Sequence of chain 2.C:
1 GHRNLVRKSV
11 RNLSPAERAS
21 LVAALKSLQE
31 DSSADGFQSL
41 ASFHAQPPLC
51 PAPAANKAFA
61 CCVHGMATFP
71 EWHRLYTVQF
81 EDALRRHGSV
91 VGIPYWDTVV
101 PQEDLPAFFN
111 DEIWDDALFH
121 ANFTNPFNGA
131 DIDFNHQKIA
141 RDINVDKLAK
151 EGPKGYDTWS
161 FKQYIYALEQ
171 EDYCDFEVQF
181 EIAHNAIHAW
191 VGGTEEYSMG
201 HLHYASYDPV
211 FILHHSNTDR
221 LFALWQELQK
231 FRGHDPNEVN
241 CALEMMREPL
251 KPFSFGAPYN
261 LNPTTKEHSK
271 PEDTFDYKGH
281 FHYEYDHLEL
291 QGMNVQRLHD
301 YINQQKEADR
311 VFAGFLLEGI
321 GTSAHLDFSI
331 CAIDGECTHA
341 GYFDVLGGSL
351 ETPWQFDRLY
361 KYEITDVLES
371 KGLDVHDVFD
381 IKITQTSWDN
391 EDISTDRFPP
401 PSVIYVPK

The small molecule below binds the protein below.
Small molecule (SMILES): CC(=O)N[C@@H]1[C@@H](O)[C@H](O)[C@@H](CO)O[C@H]1O

Binding-site contacts:
Ligand atom C5 contacts residue ASP115 of chain 2.C at 3.8 Å.
Ligand atom O6 contacts residue NAG1 of chain 2.L at 3.9 Å.
Ligand atom N2 contacts residue PHE123 of chain 2.C at 4.2 Å.
Ligand atom O1 contacts residue NAG1 of chain 2.L at 2.7 Å (h-bond).
Ligand atom C7 contacts residue PHE123 of chain 2.C at 3.9 Å (hydrophobic).
Ligand atom C6 contacts residue ASP115 of chain 2.C at 3.2 Å.
Ligand atom O3 contacts residue ASN122 of chain 2.C at 2.6 Å (h-bond).
Ligand atom O6 contacts residue ASP115 of chain 2.C at 3.7 Å.
Ligand atom C6 contacts residue NAG1 of chain 2.L at 3.5 Å.
Ligand atom C4 contacts residue ASN122 of chain 2.C at 3.0 Å.
Ligand atom C1 contacts residue NAG1 of chain 2.L at 3.4 Å.
Ligand atom C3 contacts residue ASN122 of chain 2.C at 3.7 Å.
Ligand atom C4 contacts residue ASP115 of chain 2.C at 3.5 Å.
Ligand atom O6 contacts residue ASN122 of chain 2.C at 3.0 Å (h-bond).
Ligand atom O7 contacts residue PHE123 of chain 2.C at 3.3 Å.
Ligand atom C5 contacts residue ASN122 of chain 2.C at 4.0 Å.
Ligand atom O4 contacts residue ASN122 of chain 2.C at 2.7 Å (h-bond).
Ligand atom O4 contacts residue ASP115 of chain 2.C at 2.4 Å (salt-bridge).
Ligand atom C5 contacts residue NAG1 of chain 2.L at 3.9 Å.
Ligand atom O5 contacts residue NAG1 of chain 2.L at 3.2 Å.
Ligand atom O3 contacts residue PHE123 of chain 2.C at 3.9 Å.
Ligand atom O4 contacts residue PHE123 of chain 2.C at 4.3 Å.
Ligand atom C6 contacts residue ASN122 of chain 2.C at 3.6 Å.